A protein and the small-molecule ligand that binds it are described below.
Small molecule (SMILES): CC(=O)N[C@@H]1[C@@H](O)[C@H](O)[C@@H](CO)O[C@H]1O

Binding-site contacts:
Ligand atom C2 contacts residue ASN616 of chain 1.C at 2.4 Å.
Ligand atom N2 contacts residue ASN616 of chain 1.C at 2.9 Å (h-bond).
Ligand atom O5 contacts residue ASN616 of chain 1.C at 2.4 Å (h-bond).
Ligand atom C1 contacts residue ASN616 of chain 1.C at 1.4 Å.
Ligand atom C7 contacts residue ASN616 of chain 1.C at 3.7 Å.
Ligand atom C3 contacts residue ASN616 of chain 1.C at 3.8 Å.
Ligand atom C4 contacts residue ASN616 of chain 1.C at 4.2 Å.
Ligand atom O7 contacts residue ASN616 of chain 1.C at 4.2 Å.
Ligand atom C5 contacts residue ASN616 of chain 1.C at 3.7 Å.
Ligand atom C8 contacts residue GLN644 of chain 1.C at 4.1 Å.

Sequence of chain 1.C:
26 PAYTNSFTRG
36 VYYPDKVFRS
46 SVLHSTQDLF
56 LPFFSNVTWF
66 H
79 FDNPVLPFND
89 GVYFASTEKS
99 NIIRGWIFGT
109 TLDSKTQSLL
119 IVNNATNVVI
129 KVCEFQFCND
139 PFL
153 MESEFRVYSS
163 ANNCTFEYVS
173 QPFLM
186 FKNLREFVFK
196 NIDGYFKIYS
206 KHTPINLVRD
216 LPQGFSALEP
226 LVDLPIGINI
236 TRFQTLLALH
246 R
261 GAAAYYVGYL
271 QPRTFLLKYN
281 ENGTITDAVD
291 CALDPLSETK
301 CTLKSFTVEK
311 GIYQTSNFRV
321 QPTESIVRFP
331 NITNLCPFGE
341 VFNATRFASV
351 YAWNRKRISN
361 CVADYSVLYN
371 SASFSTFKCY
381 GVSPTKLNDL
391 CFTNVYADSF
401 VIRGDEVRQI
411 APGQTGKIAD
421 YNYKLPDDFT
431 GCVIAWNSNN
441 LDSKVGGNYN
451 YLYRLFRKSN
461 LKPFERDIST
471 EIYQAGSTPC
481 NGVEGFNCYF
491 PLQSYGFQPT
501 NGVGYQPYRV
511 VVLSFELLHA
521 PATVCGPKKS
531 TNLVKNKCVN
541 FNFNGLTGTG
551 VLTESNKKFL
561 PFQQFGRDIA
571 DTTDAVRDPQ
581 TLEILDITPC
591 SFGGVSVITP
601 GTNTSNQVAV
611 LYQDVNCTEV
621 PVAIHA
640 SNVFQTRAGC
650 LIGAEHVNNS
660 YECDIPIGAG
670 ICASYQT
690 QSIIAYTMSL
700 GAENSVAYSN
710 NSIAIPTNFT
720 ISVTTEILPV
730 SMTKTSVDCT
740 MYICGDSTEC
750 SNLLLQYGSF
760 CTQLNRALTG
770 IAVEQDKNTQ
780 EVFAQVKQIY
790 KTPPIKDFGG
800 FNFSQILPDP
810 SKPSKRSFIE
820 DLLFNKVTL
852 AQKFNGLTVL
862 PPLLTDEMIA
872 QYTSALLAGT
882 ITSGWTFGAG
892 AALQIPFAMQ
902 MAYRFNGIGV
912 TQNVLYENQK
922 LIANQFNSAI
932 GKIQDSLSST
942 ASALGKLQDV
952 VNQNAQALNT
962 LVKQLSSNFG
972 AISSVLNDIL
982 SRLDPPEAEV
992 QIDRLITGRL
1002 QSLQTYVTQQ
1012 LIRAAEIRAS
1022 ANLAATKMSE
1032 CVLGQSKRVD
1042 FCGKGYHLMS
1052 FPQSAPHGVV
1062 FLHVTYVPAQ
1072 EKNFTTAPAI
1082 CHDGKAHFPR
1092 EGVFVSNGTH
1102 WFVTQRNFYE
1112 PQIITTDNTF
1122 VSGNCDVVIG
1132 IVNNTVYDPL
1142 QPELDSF